Binding-site contacts:
Ligand atom O7 contacts residue VAL87 of chain 1.D at 3.4 Å (h-bond).
Ligand atom C7 contacts residue ASN77 of chain 1.D at 2.8 Å.
Ligand atom C1 contacts residue ASN80 of chain 1.D at 3.4 Å.
Ligand atom C8 contacts residue ASN77 of chain 1.D at 3.4 Å.
Ligand atom C3 contacts residue ASN77 of chain 1.D at 3.9 Å.
Ligand atom O7 contacts residue GLN89 of chain 1.D at 3.6 Å.
Ligand atom O5 contacts residue ASN80 of chain 1.D at 3.2 Å (h-bond).
Ligand atom O3 contacts residue GLN89 of chain 1.D at 3.5 Å.
Ligand atom C7 contacts residue VAL87 of chain 1.D at 4.2 Å (hydrophobic).
Ligand atom C1 contacts residue SER79 of chain 1.D at 4.4 Å.
Ligand atom C8 contacts residue GLN89 of chain 1.D at 4.2 Å.
Ligand atom N2 contacts residue ASN77 of chain 1.D at 2.2 Å (h-bond).
Ligand atom C1 contacts residue ASN77 of chain 1.D at 1.5 Å.
Ligand atom C7 contacts residue GLN89 of chain 1.D at 4.0 Å.
Ligand atom C8 contacts residue VAL87 of chain 1.D at 4.1 Å (hydrophobic).
Ligand atom C5 contacts residue ASN80 of chain 1.D at 4.0 Å.
Ligand atom O7 contacts residue ASN77 of chain 1.D at 3.5 Å (h-bond).
Ligand atom C6 contacts residue ASN80 of chain 1.D at 4.4 Å.
Ligand atom C2 contacts residue ASN77 of chain 1.D at 2.6 Å.
Ligand atom C4 contacts residue ASN77 of chain 1.D at 4.3 Å.
Ligand atom O5 contacts residue ASN77 of chain 1.D at 2.3 Å (h-bond).
Ligand atom C5 contacts residue ASN77 of chain 1.D at 3.6 Å.

Sequence of chain 1.D:
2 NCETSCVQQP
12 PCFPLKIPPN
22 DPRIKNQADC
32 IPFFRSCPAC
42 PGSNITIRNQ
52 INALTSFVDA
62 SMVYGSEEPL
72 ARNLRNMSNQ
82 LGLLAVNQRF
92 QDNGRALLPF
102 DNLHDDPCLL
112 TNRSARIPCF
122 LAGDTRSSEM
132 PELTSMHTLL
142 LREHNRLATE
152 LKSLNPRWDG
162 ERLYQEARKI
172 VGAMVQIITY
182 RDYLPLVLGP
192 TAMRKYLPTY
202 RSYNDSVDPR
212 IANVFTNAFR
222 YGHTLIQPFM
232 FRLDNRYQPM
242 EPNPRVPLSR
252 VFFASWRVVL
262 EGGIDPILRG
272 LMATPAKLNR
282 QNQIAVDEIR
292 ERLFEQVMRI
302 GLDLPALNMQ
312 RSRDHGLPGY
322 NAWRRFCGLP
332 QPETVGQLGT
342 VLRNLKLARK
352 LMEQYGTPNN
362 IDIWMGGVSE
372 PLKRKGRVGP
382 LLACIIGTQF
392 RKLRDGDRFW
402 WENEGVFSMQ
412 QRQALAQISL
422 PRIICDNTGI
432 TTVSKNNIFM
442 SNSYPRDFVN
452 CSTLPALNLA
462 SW

This small molecule binds to this protein.
Small molecule (SMILES): CC(=O)N[C@H]1[C@H](O[C@H]2[C@H](O)[C@@H](NC(C)=O)CO[C@@H]2CO)O[C@H](CO)[C@@H](O)[C@@H]1O